Sequence of chain 1.C:
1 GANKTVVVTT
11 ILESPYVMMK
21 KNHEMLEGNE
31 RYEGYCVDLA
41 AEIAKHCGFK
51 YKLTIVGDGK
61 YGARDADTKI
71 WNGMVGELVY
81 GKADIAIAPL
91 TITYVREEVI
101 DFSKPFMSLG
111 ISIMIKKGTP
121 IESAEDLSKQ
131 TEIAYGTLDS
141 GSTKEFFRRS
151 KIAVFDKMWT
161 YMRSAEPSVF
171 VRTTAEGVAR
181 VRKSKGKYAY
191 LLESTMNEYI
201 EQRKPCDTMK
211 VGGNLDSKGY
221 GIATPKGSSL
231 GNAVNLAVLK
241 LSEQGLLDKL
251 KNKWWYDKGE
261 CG

Sequence of chain 1.B:
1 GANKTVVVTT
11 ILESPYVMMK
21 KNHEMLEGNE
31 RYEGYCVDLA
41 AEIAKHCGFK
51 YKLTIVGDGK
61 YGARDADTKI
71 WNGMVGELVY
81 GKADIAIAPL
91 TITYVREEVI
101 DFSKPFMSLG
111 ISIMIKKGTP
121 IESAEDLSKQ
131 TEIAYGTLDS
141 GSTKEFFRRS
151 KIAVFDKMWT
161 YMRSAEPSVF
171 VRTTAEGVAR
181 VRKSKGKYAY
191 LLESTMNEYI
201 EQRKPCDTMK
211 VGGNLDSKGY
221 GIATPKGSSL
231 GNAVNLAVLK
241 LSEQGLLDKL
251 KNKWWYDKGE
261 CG

Binding-site contacts:
Ligand atom C2 contacts residue PRO105 of chain 1.B at 3.4 Å (hydrophobic).
Ligand atom C9 contacts residue QSZ1 of chain 1.Y at 3.3 Å.
Ligand atom O1 contacts residue QSZ1 of chain 1.FA at 0.2 Å (h-bond).
Ligand atom C10 contacts residue SER217 of chain 1.C at 3.5 Å.
Ligand atom F1 contacts residue PRO105 of chain 1.C at 3.3 Å.
Ligand atom C2 contacts residue QSZ1 of chain 1.FA at 0.5 Å.
Ligand atom C6 contacts residue QSZ1 of chain 1.FA at 0.2 Å.
Ligand atom F1 contacts residue MET107 of chain 1.C at 3.5 Å.
Ligand atom C5 contacts residue LYS218 of chain 1.C at 3.6 Å.
Ligand atom C12 contacts residue PHE106 of chain 1.B at 3.4 Å (hydrophobic).
Ligand atom C9 contacts residue QSZ1 of chain 1.FA at 0.4 Å.
Ligand atom C6 contacts residue LYS218 of chain 1.C at 3.2 Å.
Ligand atom O2 contacts residue QSZ1 of chain 1.FA at 0.3 Å (h-bond).
Ligand atom C8 contacts residue SER108 of chain 1.C at 3.6 Å.
Ligand atom C7 contacts residue QSZ1 of chain 1.FA at 0.2 Å.
Ligand atom O2 contacts residue LYS104 of chain 1.B at 3.6 Å.
Ligand atom C1 contacts residue SER242 of chain 1.B at 3.3 Å.
Ligand atom C5 contacts residue QSZ1 of chain 1.FA at 0.2 Å.
Ligand atom O1 contacts residue LYS218 of chain 1.C at 3.5 Å.
Ligand atom C6 contacts residue PRO105 of chain 1.C at 3.6 Å (hydrophobic).
Ligand atom C7 contacts residue LYS218 of chain 1.C at 3.0 Å.
Ligand atom C10 contacts residue QSZ1 of chain 1.FA at 1.0 Å.
Ligand atom C4 contacts residue QSZ1 of chain 1.FA at 0.4 Å.
Ligand atom O2 contacts residue PRO105 of chain 1.B at 3.4 Å.
Ligand atom C3 contacts residue QSZ1 of chain 1.FA at 0.4 Å.
Ligand atom C8 contacts residue QSZ1 of chain 1.FA at 0.2 Å.
Ligand atom F1 contacts residue LYS218 of chain 1.C at 3.2 Å.
Ligand atom O1 contacts residue GLY219 of chain 1.C at 3.2 Å (h-bond).
Ligand atom C8 contacts residue QSW1 of chain 1.Z at 3.4 Å.
Ligand atom F1 contacts residue GLY219 of chain 1.C at 3.4 Å.
Ligand atom F1 contacts residue SER108 of chain 1.C at 3.0 Å.
Ligand atom C11 contacts residue QSZ1 of chain 1.FA at 0.3 Å.
Ligand atom S1 contacts residue QSZ1 of chain 1.FA at 0.2 Å (h-bond).
Ligand atom C8 contacts residue QSZ1 of chain 1.Y at 3.3 Å.
Ligand atom C6 contacts residue GLY219 of chain 1.C at 3.2 Å.
Ligand atom C8 contacts residue LYS218 of chain 1.C at 3.3 Å.
Ligand atom C12 contacts residue QSZ1 of chain 1.FA at 0.2 Å.
Ligand atom F1 contacts residue QSZ1 of chain 1.FA at 0.3 Å.
Ligand atom C3 contacts residue PRO105 of chain 1.B at 3.5 Å (hydrophobic).
Ligand atom C1 contacts residue QSZ1 of chain 1.FA at 0.0 Å.

This small molecule binds to this protein.
Small molecule (SMILES): O=S1(=O)CC[C@H](C2CC2)c2ccc(F)cc21